A small-molecule ligand and the protein it binds are described below.
Small molecule (SMILES): CO[C@H]1O[C@H](CO)[C@H](O)[C@H](O)[C@H]1NC(C)=O

Sequence of chain 2.A:
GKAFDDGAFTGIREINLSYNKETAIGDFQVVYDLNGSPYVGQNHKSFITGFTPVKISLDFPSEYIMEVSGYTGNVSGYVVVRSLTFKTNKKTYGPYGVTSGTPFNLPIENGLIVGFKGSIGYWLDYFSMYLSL

Sequence of chain 3.C:
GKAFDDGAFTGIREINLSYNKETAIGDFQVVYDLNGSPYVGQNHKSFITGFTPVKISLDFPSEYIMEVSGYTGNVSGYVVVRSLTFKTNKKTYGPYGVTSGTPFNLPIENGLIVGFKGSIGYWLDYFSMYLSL

Binding-site contacts:
Ligand atom N2 contacts residue THR99 of chain 3.C at 3.2 Å (h-bond).
Ligand atom O3 contacts residue GLY1 of chain 2.A at 2.5 Å (h-bond).
Ligand atom O7 contacts residue PHE47 of chain 2.A at 3.3 Å.
Ligand atom C6 contacts residue TYR122 of chain 2.A at 3.8 Å (hydrophobic).
Ligand atom O6 contacts residue VAL80 of chain 2.A at 3.8 Å.
Ligand atom O6 contacts residue GLY121 of chain 2.A at 3.8 Å.
Ligand atom C6 contacts residue ASP125 of chain 2.A at 3.0 Å.
Ligand atom O5 contacts residue TYR122 of chain 2.A at 3.3 Å (h-bond).
Ligand atom C7 contacts residue THR99 of chain 3.C at 3.6 Å.
Ligand atom C3 contacts residue GLY1 of chain 2.A at 3.3 Å.
Ligand atom C2 contacts residue THR99 of chain 3.C at 4.1 Å.
Ligand atom C6 contacts residue TYR78 of chain 2.A at 4.1 Å (hydrophobic).
Ligand atom C4 contacts residue TYR78 of chain 2.A at 4.1 Å (hydrophobic).
Ligand atom O3 contacts residue THR99 of chain 3.C at 2.8 Å (h-bond).
Ligand atom C6 contacts residue TRP123 of chain 2.A at 4.0 Å (hydrophobic).
Ligand atom O7 contacts residue GLY1 of chain 2.A at 3.4 Å (h-bond).
Ligand atom CM contacts residue TYR122 of chain 2.A at 3.6 Å (hydrophobic).
Ligand atom O4 contacts residue GLY121 of chain 2.A at 3.4 Å.
Ligand atom O4 contacts residue GLY1 of chain 2.A at 2.6 Å (h-bond).
Ligand atom O5 contacts residue GLY121 of chain 2.A at 3.8 Å.
Ligand atom O6 contacts residue ASP125 of chain 2.A at 2.7 Å (salt-bridge).
Ligand atom C8 contacts residue THR99 of chain 3.C at 3.7 Å.
Ligand atom C6 contacts residue VAL80 of chain 2.A at 4.1 Å (hydrophobic).
Ligand atom O1 contacts residue TYR78 of chain 2.A at 3.5 Å (h-bond).
Ligand atom C8 contacts residue VAL98 of chain 3.C at 3.6 Å (hydrophobic).
Ligand atom C5 contacts residue TYR78 of chain 2.A at 3.8 Å (hydrophobic).
Ligand atom C4 contacts residue GLY1 of chain 2.A at 3.5 Å.
Ligand atom C2 contacts residue GLY1 of chain 2.A at 3.6 Å.
Ligand atom C4 contacts residue ASP125 of chain 2.A at 3.2 Å.
Ligand atom C7 contacts residue PHE47 of chain 2.A at 4.1 Å (hydrophobic).
Ligand atom C1 contacts residue TYR122 of chain 2.A at 4.0 Å (hydrophobic).
Ligand atom O6 contacts residue TRP123 of chain 2.A at 2.9 Å (h-bond).
Ligand atom C3 contacts residue TYR78 of chain 2.A at 4.1 Å (hydrophobic).
Ligand atom O6 contacts residue TYR122 of chain 2.A at 3.3 Å (h-bond).
Ligand atom O4 contacts residue ASP125 of chain 2.A at 2.6 Å (salt-bridge).
Ligand atom C3 contacts residue THR99 of chain 3.C at 3.8 Å.
Ligand atom CM contacts residue TYR78 of chain 2.A at 3.4 Å (hydrophobic).
Ligand atom C5 contacts residue ASP125 of chain 2.A at 3.7 Å.
Ligand atom O1 contacts residue TYR122 of chain 2.A at 4.1 Å.
Ligand atom C7 contacts residue GLY1 of chain 2.A at 4.0 Å.